A small-molecule ligand and the protein it binds are described below.
Small molecule (SMILES): CC(=O)N[C@H]1[C@H](O[C@H]2[C@H](O)[C@@H](NC(C)=O)CO[C@@H]2CO)O[C@H](CO)[C@@H](O[C@@H]2O[C@H](CO[C@H]3O[C@H](CO)[C@@H](O)[C@H](O)[C@@H]3O)[C@@H](O)[C@H](O[C@H]3O[C@H](CO)[C@@H](O)[C@H](O)[C@@H]3O)[C@@H]2O)[C@@H]1O

Sequence of chain 1.B:
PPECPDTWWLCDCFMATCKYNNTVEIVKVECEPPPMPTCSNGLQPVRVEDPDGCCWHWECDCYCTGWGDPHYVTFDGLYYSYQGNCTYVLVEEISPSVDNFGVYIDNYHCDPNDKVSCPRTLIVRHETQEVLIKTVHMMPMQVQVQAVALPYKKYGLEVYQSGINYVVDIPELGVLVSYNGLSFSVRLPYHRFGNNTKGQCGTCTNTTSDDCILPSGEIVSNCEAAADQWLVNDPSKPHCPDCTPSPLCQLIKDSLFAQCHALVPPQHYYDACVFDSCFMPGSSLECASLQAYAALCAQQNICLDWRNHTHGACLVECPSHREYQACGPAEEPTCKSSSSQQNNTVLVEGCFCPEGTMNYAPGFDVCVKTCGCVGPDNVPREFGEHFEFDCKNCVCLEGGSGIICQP

Binding-site contacts:
Ligand atom C3 contacts residue THR38 of chain 1.B at 4.3 Å.
Ligand atom C4 contacts residue ASN206 of chain 1.B at 4.2 Å.
Ligand atom O3 contacts residue MET36 of chain 1.B at 4.5 Å.
Ligand atom O7 contacts residue MET36 of chain 1.B at 3.8 Å.
Ligand atom C3 contacts residue ASN206 of chain 1.B at 3.8 Å.
Ligand atom O7 contacts residue THR38 of chain 1.B at 3.1 Å.
Ligand atom C2 contacts residue ASN206 of chain 1.B at 2.4 Å.
Ligand atom O3 contacts residue THR38 of chain 1.B at 4.5 Å.
Ligand atom C7 contacts residue THR38 of chain 1.B at 3.6 Å.
Ligand atom O7 contacts residue CYS39 of chain 1.B at 4.2 Å.
Ligand atom C1 contacts residue ASN206 of chain 1.B at 1.4 Å.
Ligand atom O5 contacts residue ASN206 of chain 1.B at 2.3 Å (h-bond).
Ligand atom C5 contacts residue ASN206 of chain 1.B at 3.6 Å.
Ligand atom N2 contacts residue ASN206 of chain 1.B at 2.8 Å (h-bond).
Ligand atom C8 contacts residue THR38 of chain 1.B at 3.5 Å.
Ligand atom O4 contacts residue THR38 of chain 1.B at 3.6 Å.
Ligand atom C7 contacts residue ASN206 of chain 1.B at 4.1 Å.